Binding-site contacts:
Ligand atom O5 contacts residue ASN283 of chain 1.B at 2.4 Å (h-bond).
Ligand atom O5 contacts residue ALA281 of chain 1.B at 4.5 Å.
Ligand atom C1 contacts residue ASN283 of chain 1.B at 1.4 Å.
Ligand atom N2 contacts residue ASN283 of chain 1.B at 2.9 Å (h-bond).
Ligand atom O7 contacts residue SER311 of chain 1.B at 3.8 Å.
Ligand atom C7 contacts residue SER311 of chain 1.B at 3.9 Å.
Ligand atom C2 contacts residue ASN283 of chain 1.B at 2.4 Å.
Ligand atom O7 contacts residue THR312 of chain 1.B at 3.9 Å.
Ligand atom O6 contacts residue ARG558 of chain 1.B at 4.3 Å.
Ligand atom O7 contacts residue ASN283 of chain 1.B at 4.2 Å.
Ligand atom O6 contacts residue ASP640 of chain 1.B at 4.3 Å.
Ligand atom C8 contacts residue THR312 of chain 1.B at 4.4 Å.
Ligand atom C7 contacts residue ASN283 of chain 1.B at 3.9 Å.
Ligand atom C8 contacts residue SER311 of chain 1.B at 4.3 Å.
Ligand atom N2 contacts residue SER311 of chain 1.B at 4.4 Å.
Ligand atom C8 contacts residue ILE310 of chain 1.B at 4.5 Å (hydrophobic).
Ligand atom C3 contacts residue ASN283 of chain 1.B at 3.8 Å.
Ligand atom C4 contacts residue ASN283 of chain 1.B at 4.2 Å.
Ligand atom C5 contacts residue ASN283 of chain 1.B at 3.7 Å.
Ligand atom O6 contacts residue ALA281 of chain 1.B at 4.2 Å.

Sequence of chain 1.B:
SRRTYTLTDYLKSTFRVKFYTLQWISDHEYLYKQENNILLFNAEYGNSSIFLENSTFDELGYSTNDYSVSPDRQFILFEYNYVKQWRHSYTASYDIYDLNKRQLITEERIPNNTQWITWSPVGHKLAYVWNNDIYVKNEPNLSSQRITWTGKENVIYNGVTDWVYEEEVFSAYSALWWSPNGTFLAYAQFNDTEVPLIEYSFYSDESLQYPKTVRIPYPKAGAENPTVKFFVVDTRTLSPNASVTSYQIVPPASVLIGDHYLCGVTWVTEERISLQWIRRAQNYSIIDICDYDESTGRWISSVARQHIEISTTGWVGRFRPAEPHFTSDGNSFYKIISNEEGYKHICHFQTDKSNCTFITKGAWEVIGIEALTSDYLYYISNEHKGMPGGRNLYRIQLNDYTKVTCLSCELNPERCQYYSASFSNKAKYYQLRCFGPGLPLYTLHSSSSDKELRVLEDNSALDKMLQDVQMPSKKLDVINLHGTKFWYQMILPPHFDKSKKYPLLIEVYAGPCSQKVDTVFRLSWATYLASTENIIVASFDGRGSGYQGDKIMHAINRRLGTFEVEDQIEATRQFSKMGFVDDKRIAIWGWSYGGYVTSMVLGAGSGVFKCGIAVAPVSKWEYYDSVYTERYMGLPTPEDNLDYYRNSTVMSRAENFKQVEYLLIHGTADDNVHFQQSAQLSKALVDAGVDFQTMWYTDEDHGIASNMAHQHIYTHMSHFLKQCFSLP

A protein and the small-molecule ligand that binds it are described below.
Small molecule (SMILES): CC(=O)N[C@@H]1[C@@H](O)[C@H](O)[C@@H](CO)O[C@H]1O